A small-molecule ligand and the protein it binds are described below.
Small molecule (SMILES): OC[C@H]1O[C@H](O)[C@H](O)[C@@H](O)[C@@H]1O

Binding-site contacts:
Ligand atom O5 contacts residue SER301 of chain 1.A at 2.3 Å (h-bond).
Ligand atom C5 contacts residue ASP298 of chain 1.A at 3.9 Å.
Ligand atom C1 contacts residue ASP298 of chain 1.A at 4.5 Å.
Ligand atom O2 contacts residue SER301 of chain 1.A at 3.1 Å (h-bond).
Ligand atom C1 contacts residue THR293 of chain 1.A at 4.4 Å.
Ligand atom O5 contacts residue GLY300 of chain 1.A at 3.6 Å (h-bond).
Ligand atom C3 contacts residue ASP298 of chain 1.A at 4.5 Å.
Ligand atom C6 contacts residue GLY300 of chain 1.A at 3.4 Å.
Ligand atom C1 contacts residue ASP294 of chain 1.A at 3.4 Å.
Ligand atom C2 contacts residue ASP294 of chain 1.A at 3.6 Å.
Ligand atom O2 contacts residue SER296 of chain 1.A at 3.2 Å (h-bond).
Ligand atom C1 contacts residue ALA292 of chain 1.A at 3.8 Å (hydrophobic).
Ligand atom C2 contacts residue SER301 of chain 1.A at 2.7 Å.
Ligand atom C1 contacts residue GLY300 of chain 1.A at 4.3 Å.
Ligand atom C1 contacts residue SER296 of chain 1.A at 3.8 Å.
Ligand atom C6 contacts residue SER301 of chain 1.A at 4.0 Å.
Ligand atom C4 contacts residue SER301 of chain 1.A at 3.6 Å.
Ligand atom O6 contacts residue GLY300 of chain 1.A at 4.2 Å.
Ligand atom C5 contacts residue GLY300 of chain 1.A at 3.8 Å.
Ligand atom C5 contacts residue SER301 of chain 1.A at 2.8 Å.
Ligand atom C4 contacts residue ASP298 of chain 1.A at 4.4 Å.
Ligand atom O6 contacts residue ALA292 of chain 1.A at 4.3 Å.
Ligand atom O4 contacts residue ASP298 of chain 1.A at 4.1 Å.
Ligand atom C3 contacts residue SER301 of chain 1.A at 3.2 Å.
Ligand atom C2 contacts residue SER296 of chain 1.A at 4.0 Å.
Ligand atom C1 contacts residue SER301 of chain 1.A at 1.5 Å.
Ligand atom O5 contacts residue THR293 of chain 1.A at 4.1 Å.
Ligand atom O5 contacts residue ALA292 of chain 1.A at 3.7 Å.
Ligand atom O2 contacts residue ASP294 of chain 1.A at 2.8 Å (salt-bridge).

Sequence of chain 1.A:
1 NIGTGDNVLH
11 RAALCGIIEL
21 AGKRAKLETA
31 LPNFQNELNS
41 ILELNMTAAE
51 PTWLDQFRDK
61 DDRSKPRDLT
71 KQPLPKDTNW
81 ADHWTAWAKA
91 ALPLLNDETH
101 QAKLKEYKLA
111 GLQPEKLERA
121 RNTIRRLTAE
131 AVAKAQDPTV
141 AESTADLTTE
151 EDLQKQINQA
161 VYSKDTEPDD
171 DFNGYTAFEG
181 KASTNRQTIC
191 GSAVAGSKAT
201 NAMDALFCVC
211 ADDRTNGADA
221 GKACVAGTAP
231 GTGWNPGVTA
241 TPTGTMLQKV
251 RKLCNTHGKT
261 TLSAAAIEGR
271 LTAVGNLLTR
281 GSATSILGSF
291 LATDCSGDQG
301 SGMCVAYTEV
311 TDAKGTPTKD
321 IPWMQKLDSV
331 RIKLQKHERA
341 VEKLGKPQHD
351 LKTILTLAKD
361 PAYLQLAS